The protein below binds the small molecule below.
Small molecule (SMILES): CC(=O)N[C@H]1[C@H](O[C@H]2[C@H](O)[C@@H](NC(C)=O)CO[C@@H]2CO)O[C@H](CO)[C@@H](O)[C@@H]1O

Binding-site contacts:
Ligand atom C5 contacts residue ASN45 of chain 1.B at 3.5 Å.
Ligand atom C8 contacts residue GLU49 of chain 1.B at 3.6 Å.
Ligand atom C7 contacts residue ASN45 of chain 1.B at 3.5 Å.
Ligand atom O6 contacts residue ASN50 of chain 1.B at 3.5 Å (h-bond).
Ligand atom O5 contacts residue ASN45 of chain 1.B at 2.3 Å (h-bond).
Ligand atom O6 contacts residue ARG53 of chain 1.B at 4.4 Å.
Ligand atom O5 contacts residue ASN50 of chain 1.B at 3.1 Å (h-bond).
Ligand atom C8 contacts residue ARG53 of chain 1.B at 4.4 Å.
Ligand atom C1 contacts residue ASN45 of chain 1.B at 1.4 Å.
Ligand atom C4 contacts residue ASN45 of chain 1.B at 4.2 Å.
Ligand atom C2 contacts residue ASN45 of chain 1.B at 2.6 Å.
Ligand atom C6 contacts residue ASN50 of chain 1.B at 3.8 Å.
Ligand atom C6 contacts residue THR47 of chain 1.B at 4.0 Å.
Ligand atom N2 contacts residue ASN45 of chain 1.B at 3.1 Å (h-bond).
Ligand atom O6 contacts residue GLU49 of chain 1.B at 3.6 Å.
Ligand atom C3 contacts residue ASN45 of chain 1.B at 3.9 Å.
Ligand atom C6 contacts residue GLU49 of chain 1.B at 4.4 Å.
Ligand atom C7 contacts residue ARG326 of chain 1.B at 4.3 Å.
Ligand atom C1 contacts residue ASN50 of chain 1.B at 3.8 Å.
Ligand atom C6 contacts residue ARG53 of chain 1.B at 4.0 Å.
Ligand atom O6 contacts residue THR47 of chain 1.B at 2.5 Å (h-bond).
Ligand atom C8 contacts residue ASP324 of chain 1.B at 4.1 Å.
Ligand atom C8 contacts residue ARG326 of chain 1.B at 3.6 Å.
Ligand atom C5 contacts residue ASN50 of chain 1.B at 4.1 Å.
Ligand atom O7 contacts residue ASN45 of chain 1.B at 3.6 Å (h-bond).

Sequence of chain 1.B:
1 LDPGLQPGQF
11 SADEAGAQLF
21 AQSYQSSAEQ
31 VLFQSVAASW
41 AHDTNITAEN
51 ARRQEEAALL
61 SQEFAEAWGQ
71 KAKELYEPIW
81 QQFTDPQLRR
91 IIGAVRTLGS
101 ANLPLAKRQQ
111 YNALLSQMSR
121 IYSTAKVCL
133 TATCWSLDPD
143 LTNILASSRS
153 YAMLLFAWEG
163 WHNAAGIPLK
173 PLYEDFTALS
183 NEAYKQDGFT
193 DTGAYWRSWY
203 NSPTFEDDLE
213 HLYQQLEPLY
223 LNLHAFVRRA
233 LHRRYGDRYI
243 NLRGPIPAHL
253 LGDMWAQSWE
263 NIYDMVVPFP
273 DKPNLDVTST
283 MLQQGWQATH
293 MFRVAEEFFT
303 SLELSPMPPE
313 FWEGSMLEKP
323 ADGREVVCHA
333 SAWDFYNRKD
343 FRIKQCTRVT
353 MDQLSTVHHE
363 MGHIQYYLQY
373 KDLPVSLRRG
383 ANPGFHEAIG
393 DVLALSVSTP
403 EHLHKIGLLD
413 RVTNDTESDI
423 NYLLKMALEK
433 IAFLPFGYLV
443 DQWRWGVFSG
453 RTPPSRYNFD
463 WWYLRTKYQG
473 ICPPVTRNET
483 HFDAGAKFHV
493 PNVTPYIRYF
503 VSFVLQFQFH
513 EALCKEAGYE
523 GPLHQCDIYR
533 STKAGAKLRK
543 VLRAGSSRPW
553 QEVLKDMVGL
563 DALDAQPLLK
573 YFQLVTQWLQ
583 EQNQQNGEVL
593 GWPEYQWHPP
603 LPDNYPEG